Binding-site contacts:
Ligand atom C6 contacts residue ASN106 of chain 1.B at 4.1 Å.
Ligand atom C8 contacts residue ASN107 of chain 1.B at 4.3 Å.
Ligand atom C4 contacts residue ASN107 of chain 1.B at 4.2 Å.
Ligand atom O5 contacts residue ASN107 of chain 1.B at 2.4 Å (h-bond).
Ligand atom O7 contacts residue ASN107 of chain 1.B at 3.0 Å (h-bond).
Ligand atom C6 contacts residue ILE291 of chain 1.B at 4.4 Å (hydrophobic).
Ligand atom O6 contacts residue ILE291 of chain 1.B at 4.2 Å.
Ligand atom C3 contacts residue ASN107 of chain 1.B at 3.8 Å.
Ligand atom C5 contacts residue GLY293 of chain 1.B at 4.1 Å.
Ligand atom C2 contacts residue ASN107 of chain 1.B at 2.5 Å.
Ligand atom N2 contacts residue ASN107 of chain 1.B at 2.9 Å (h-bond).
Ligand atom O5 contacts residue ASN106 of chain 1.B at 3.4 Å (h-bond).
Ligand atom C1 contacts residue ASN106 of chain 1.B at 4.0 Å.
Ligand atom C5 contacts residue ASN107 of chain 1.B at 3.7 Å.
Ligand atom C1 contacts residue ASN107 of chain 1.B at 1.4 Å.
Ligand atom O6 contacts residue GLY293 of chain 1.B at 3.7 Å.
Ligand atom C7 contacts residue ASN107 of chain 1.B at 3.1 Å.
Ligand atom C6 contacts residue GLY293 of chain 1.B at 3.5 Å.

The small molecule below binds the protein below.
Small molecule (SMILES): CC(=O)N[C@@H]1[C@@H](O)[C@H](O)[C@@H](CO)O[C@H]1O

Sequence of chain 1.B:
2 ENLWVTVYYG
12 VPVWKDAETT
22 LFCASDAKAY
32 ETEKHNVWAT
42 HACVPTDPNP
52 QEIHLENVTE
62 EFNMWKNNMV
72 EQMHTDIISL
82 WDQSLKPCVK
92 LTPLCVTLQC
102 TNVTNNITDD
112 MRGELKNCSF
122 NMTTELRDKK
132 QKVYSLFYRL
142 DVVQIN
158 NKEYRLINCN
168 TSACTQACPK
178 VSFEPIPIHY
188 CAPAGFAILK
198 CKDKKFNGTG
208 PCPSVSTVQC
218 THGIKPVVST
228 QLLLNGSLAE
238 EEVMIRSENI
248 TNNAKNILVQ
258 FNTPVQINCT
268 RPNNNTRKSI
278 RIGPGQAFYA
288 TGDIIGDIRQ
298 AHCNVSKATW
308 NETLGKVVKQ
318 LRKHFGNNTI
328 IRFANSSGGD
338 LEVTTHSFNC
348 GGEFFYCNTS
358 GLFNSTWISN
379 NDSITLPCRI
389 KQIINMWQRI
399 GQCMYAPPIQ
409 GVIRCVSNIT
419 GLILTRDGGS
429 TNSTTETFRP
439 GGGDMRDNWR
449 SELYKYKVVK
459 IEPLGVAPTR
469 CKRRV